The protein below binds the small molecule below.
Small molecule (SMILES): CC(=O)N[C@H](C(=O)N[C@H](C=O)CCCN=C(N)N)[C@@H](C)O

Sequence of chain 1.C:
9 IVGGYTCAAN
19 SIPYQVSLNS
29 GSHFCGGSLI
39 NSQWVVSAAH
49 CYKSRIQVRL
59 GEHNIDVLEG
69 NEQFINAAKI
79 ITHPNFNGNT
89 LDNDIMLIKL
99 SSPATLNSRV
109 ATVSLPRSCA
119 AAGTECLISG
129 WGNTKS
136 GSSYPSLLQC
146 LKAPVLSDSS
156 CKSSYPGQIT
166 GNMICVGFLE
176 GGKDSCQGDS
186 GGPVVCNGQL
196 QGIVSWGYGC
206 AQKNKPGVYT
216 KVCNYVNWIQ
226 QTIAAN

Binding-site contacts:
Ligand atom NH2 contacts residue GLY204 of chain 1.C at 2.9 Å (h-bond).
Ligand atom CH3 contacts residue GLY202 of chain 1.C at 3.4 Å.
Ligand atom CB contacts residue HIS48 of chain 1.C at 3.7 Å.
Ligand atom CA contacts residue GLN182 of chain 1.C at 3.6 Å.
Ligand atom N contacts residue SER185 of chain 1.C at 3.1 Å (h-bond).
Ligand atom CG2 contacts residue LEU89 of chain 1.C at 3.5 Å (hydrophobic).
Ligand atom CA contacts residue SER200 of chain 1.C at 3.7 Å.
Ligand atom CA contacts residue SER185 of chain 1.C at 3.1 Å.
Ligand atom CB contacts residue SER185 of chain 1.C at 3.2 Å.
Ligand atom NH1 contacts residue GLY212 of chain 1.C at 3.2 Å.
Ligand atom C contacts residue GLY183 of chain 1.C at 3.6 Å.
Ligand atom CZ contacts residue GLY204 of chain 1.C at 3.7 Å.
Ligand atom C contacts residue GLN182 of chain 1.C at 3.8 Å.
Ligand atom O contacts residue GLN182 of chain 1.C at 3.4 Å.
Ligand atom NH1 contacts residue SER180 of chain 1.C at 2.9 Å (h-bond).
Ligand atom C contacts residue SER185 of chain 1.C at 2.7 Å.
Ligand atom CD contacts residue SER180 of chain 1.C at 3.8 Å.
Ligand atom O contacts residue GLN182 of chain 1.C at 2.9 Å (h-bond).
Ligand atom NH2 contacts residue SER180 of chain 1.C at 3.8 Å.
Ligand atom C contacts residue GLN182 of chain 1.C at 3.6 Å.
Ligand atom NH2 contacts residue CYS205 of chain 1.C at 3.8 Å.
Ligand atom CB contacts residue CYS181 of chain 1.C at 3.5 Å (hydrophobic).
Ligand atom CG contacts residue GLN182 of chain 1.C at 3.6 Å.
Ligand atom O contacts residue ASP184 of chain 1.C at 3.5 Å (salt-bridge).
Ligand atom N contacts residue SER200 of chain 1.C at 3.1 Å (h-bond).
Ligand atom CZ contacts residue SER180 of chain 1.C at 3.3 Å.
Ligand atom O contacts residue CYS181 of chain 1.C at 3.4 Å (h-bond).
Ligand atom NE contacts residue TRP201 of chain 1.C at 3.8 Å.
Ligand atom NH1 contacts residue ASP179 of chain 1.C at 2.8 Å (salt-bridge).
Ligand atom CZ contacts residue ASP179 of chain 1.C at 3.4 Å.
Ligand atom C contacts residue GLY202 of chain 1.C at 3.7 Å.
Ligand atom O contacts residue GLY202 of chain 1.C at 3.1 Å (h-bond).
Ligand atom O contacts residue TRP201 of chain 1.C at 3.3 Å.
Ligand atom NE contacts residue GLY202 of chain 1.C at 3.7 Å.
Ligand atom NH2 contacts residue ASP179 of chain 1.C at 2.7 Å (salt-bridge).
Ligand atom NH2 contacts residue GLY202 of chain 1.C at 3.7 Å.
Ligand atom NE contacts residue GLY204 of chain 1.C at 3.6 Å.
Ligand atom O contacts residue GLY183 of chain 1.C at 2.9 Å (h-bond).
Ligand atom O contacts residue SER185 of chain 1.C at 2.7 Å (h-bond).
Ligand atom NE contacts residue SER180 of chain 1.C at 3.7 Å.